Sequence of chain 7.C:
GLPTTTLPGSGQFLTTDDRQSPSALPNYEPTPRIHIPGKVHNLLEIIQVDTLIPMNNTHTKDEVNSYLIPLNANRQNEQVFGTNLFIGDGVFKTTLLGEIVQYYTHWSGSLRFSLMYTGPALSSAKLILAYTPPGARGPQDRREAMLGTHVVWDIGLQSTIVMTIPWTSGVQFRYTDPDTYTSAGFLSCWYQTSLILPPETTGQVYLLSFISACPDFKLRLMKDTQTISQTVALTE

The protein below binds the small molecule below.
Small molecule (SMILES): Cc1cc(CCCCCOc2ccc(C3=N[C@@H](C)CO3)cc2)on1

Sequence of chain 6.A:
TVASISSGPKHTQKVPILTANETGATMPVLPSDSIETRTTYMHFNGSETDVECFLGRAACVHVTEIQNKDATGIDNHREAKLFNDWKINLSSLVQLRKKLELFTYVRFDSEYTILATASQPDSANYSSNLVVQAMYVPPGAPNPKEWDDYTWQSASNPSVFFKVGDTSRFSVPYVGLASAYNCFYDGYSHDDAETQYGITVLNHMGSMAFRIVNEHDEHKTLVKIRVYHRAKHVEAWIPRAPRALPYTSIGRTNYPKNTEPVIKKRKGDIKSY

Sequence of chain 6.C:
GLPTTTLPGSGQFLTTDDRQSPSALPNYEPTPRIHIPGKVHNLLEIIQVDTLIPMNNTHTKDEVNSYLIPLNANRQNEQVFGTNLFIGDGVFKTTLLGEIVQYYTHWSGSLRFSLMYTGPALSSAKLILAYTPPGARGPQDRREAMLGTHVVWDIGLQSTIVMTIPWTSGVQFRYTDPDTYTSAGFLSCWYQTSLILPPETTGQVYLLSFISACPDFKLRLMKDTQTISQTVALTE

Binding-site contacts:
Ligand atom C5A contacts residue PHE186 of chain 6.A at 3.7 Å (hydrophobic).
Ligand atom C2A contacts residue PHE186 of chain 6.A at 3.6 Å (hydrophobic).
Ligand atom C4 contacts residue LEU106 of chain 6.A at 3.6 Å (hydrophobic).
Ligand atom C3 contacts residue ASN219 of chain 6.A at 3.9 Å.
Ligand atom C2C contacts residue TYR197 of chain 6.A at 3.8 Å (hydrophobic).
Ligand atom O1B contacts residue TYR128 of chain 6.A at 3.4 Å (h-bond).
Ligand atom C6B contacts residue TYR128 of chain 6.A at 3.4 Å (hydrophobic).
Ligand atom C6B contacts residue ILE104 of chain 6.A at 3.6 Å (hydrophobic).
Ligand atom C5B contacts residue PHE186 of chain 6.A at 3.9 Å (hydrophobic).
Ligand atom N3A contacts residue PRO174 of chain 6.A at 3.9 Å.
Ligand atom C1C contacts residue LEU106 of chain 6.A at 3.6 Å (hydrophobic).
Ligand atom C2B contacts residue VAL188 of chain 6.A at 3.3 Å (hydrophobic).
Ligand atom N3A contacts residue ALA24 of chain 6.C at 3.9 Å.
Ligand atom C2A contacts residue TYR152 of chain 6.A at 3.8 Å (hydrophobic).
Ligand atom C4 contacts residue TYR197 of chain 6.A at 3.9 Å (hydrophobic).
Ligand atom C3C contacts residue TYR128 of chain 6.A at 3.3 Å (hydrophobic).
Ligand atom CM1 contacts residue SER175 of chain 6.A at 3.9 Å.
Ligand atom C5 contacts residue LEU106 of chain 6.A at 3.8 Å (hydrophobic).
Ligand atom C4B contacts residue PHE186 of chain 6.A at 3.9 Å (hydrophobic).
Ligand atom N3A contacts residue TYR152 of chain 6.A at 3.6 Å.
Ligand atom C4B contacts residue TYR152 of chain 6.A at 4.0 Å (hydrophobic).
Ligand atom C1B contacts residue ILE104 of chain 6.A at 4.0 Å (hydrophobic).
Ligand atom N2 contacts residue ASN219 of chain 6.A at 3.0 Å (h-bond).
Ligand atom CM1 contacts residue PRO174 of chain 6.A at 3.8 Å (hydrophobic).
Ligand atom C1B contacts residue VAL188 of chain 6.A at 3.7 Å (hydrophobic).
Ligand atom CM1 contacts residue LEU14 of chain 7.C at 3.3 Å (hydrophobic).
Ligand atom O1A contacts residue PHE186 of chain 6.A at 3.2 Å.
Ligand atom C3B contacts residue TYR152 of chain 6.A at 3.6 Å (hydrophobic).
Ligand atom C3B contacts residue VAL188 of chain 6.A at 3.5 Å (hydrophobic).
Ligand atom C6B contacts residue MET224 of chain 6.A at 3.6 Å (hydrophobic).
Ligand atom C4 contacts residue PHE124 of chain 6.A at 3.9 Å (hydrophobic).
Ligand atom C4C contacts residue VAL191 of chain 6.A at 3.3 Å (hydrophobic).
Ligand atom C5A contacts residue VAL176 of chain 6.A at 3.8 Å (hydrophobic).
Ligand atom C5B contacts residue MET224 of chain 6.A at 3.2 Å (hydrophobic).
Ligand atom C4A contacts residue PRO174 of chain 6.A at 3.4 Å (hydrophobic).
Ligand atom C5C contacts residue VAL191 of chain 6.A at 3.7 Å (hydrophobic).
Ligand atom C4C contacts residue TYR197 of chain 6.A at 4.0 Å (hydrophobic).
Ligand atom CM1 contacts residue VAL176 of chain 6.A at 3.4 Å (hydrophobic).
Ligand atom C1B contacts residue TYR128 of chain 6.A at 3.7 Å (hydrophobic).
Ligand atom O1 contacts residue ASN219 of chain 6.A at 3.9 Å.